Binding-site contacts:
Ligand atom O05 contacts residue SER132 of chain 1.B at 3.7 Å.
Ligand atom C11 contacts residue PHE296 of chain 1.B at 3.9 Å (hydrophobic).
Ligand atom C05 contacts residue ILE260 of chain 1.B at 3.5 Å (hydrophobic).
Ligand atom C07 contacts residue GLN293 of chain 1.B at 3.9 Å.
Ligand atom C21 contacts residue SER132 of chain 1.B at 3.5 Å.
Ligand atom C06 contacts residue MET281 of chain 1.B at 3.5 Å (hydrophobic).
Ligand atom C01 contacts residue THR257 of chain 1.B at 3.6 Å.
Ligand atom C06 contacts residue MET261 of chain 1.B at 3.7 Å (hydrophobic).
Ligand atom O01 contacts residue ILE260 of chain 1.B at 3.6 Å.
Ligand atom C09 contacts residue PHE296 of chain 1.B at 3.4 Å (hydrophobic).
Ligand atom C12 contacts residue TYR83 of chain 1.B at 3.7 Å (hydrophobic).
Ligand atom C17 contacts residue MET197 of chain 1.B at 3.6 Å (hydrophobic).
Ligand atom O05 contacts residue ASN133 of chain 1.B at 3.1 Å (h-bond).
Ligand atom O04 contacts residue MET197 of chain 1.B at 3.6 Å.
Ligand atom C05 contacts residue GLN293 of chain 1.B at 3.3 Å.
Ligand atom O02 contacts residue PHE296 of chain 1.B at 3.5 Å.
Ligand atom C06 contacts residue GLN293 of chain 1.B at 3.8 Å.
Ligand atom C06 contacts residue SER292 of chain 1.B at 3.6 Å.
Ligand atom C02 contacts residue ILE260 of chain 1.B at 3.9 Å (hydrophobic).
Ligand atom C11 contacts residue TYR83 of chain 1.B at 3.7 Å (hydrophobic).
Ligand atom C10 contacts residue PHE296 of chain 1.B at 3.6 Å (hydrophobic).
Ligand atom C01 contacts residue TRP256 of chain 1.B at 3.8 Å (hydrophobic).
Ligand atom C07 contacts residue PHE296 of chain 1.B at 3.9 Å (hydrophobic).
Ligand atom C07 contacts residue MET281 of chain 1.B at 3.4 Å (hydrophobic).
Ligand atom C01 contacts residue ASN245 of chain 1.B at 3.7 Å.
Ligand atom C12 contacts residue PHE296 of chain 1.B at 3.8 Å (hydrophobic).
Ligand atom C08 contacts residue MET281 of chain 1.B at 3.9 Å (hydrophobic).
Ligand atom C07 contacts residue SER292 of chain 1.B at 3.6 Å.
Ligand atom C20 contacts residue SER132 of chain 1.B at 3.6 Å.
Ligand atom O01 contacts residue GLN293 of chain 1.B at 3.2 Å (h-bond).
Ligand atom O02 contacts residue GLN293 of chain 1.B at 3.1 Å (h-bond).
Ligand atom C04 contacts residue GLN293 of chain 1.B at 3.8 Å.
Ligand atom O06 contacts residue HIS84 of chain 1.B at 3.6 Å.
Ligand atom C12 contacts residue ASN245 of chain 1.B at 3.5 Å.
Ligand atom C03 contacts residue PHE296 of chain 1.B at 3.3 Å (hydrophobic).
Ligand atom C20 contacts residue ASN133 of chain 1.B at 3.7 Å.
Ligand atom O03 contacts residue MET197 of chain 1.B at 3.1 Å.
Ligand atom O01 contacts residue PHE296 of chain 1.B at 3.9 Å.
Ligand atom C02 contacts residue PHE296 of chain 1.B at 3.4 Å (hydrophobic).
Ligand atom C05 contacts residue MET261 of chain 1.B at 3.5 Å (hydrophobic).

Sequence of chain 1.B:
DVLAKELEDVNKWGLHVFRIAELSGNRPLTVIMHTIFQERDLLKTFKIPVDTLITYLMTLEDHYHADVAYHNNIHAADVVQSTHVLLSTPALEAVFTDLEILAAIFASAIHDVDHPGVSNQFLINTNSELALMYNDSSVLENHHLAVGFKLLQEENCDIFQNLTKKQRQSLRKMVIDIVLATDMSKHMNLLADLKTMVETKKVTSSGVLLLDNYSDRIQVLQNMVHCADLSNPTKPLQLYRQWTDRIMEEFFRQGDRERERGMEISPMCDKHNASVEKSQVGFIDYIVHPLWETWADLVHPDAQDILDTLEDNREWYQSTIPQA

A protein and the small-molecule ligand that binds it are described below.
Small molecule (SMILES): COc1ccc(C2=NO[C@@H](CC(=O)N(CCO)CCO)C2)cc1OC1CCCC1